Sequence of chain 1.B:
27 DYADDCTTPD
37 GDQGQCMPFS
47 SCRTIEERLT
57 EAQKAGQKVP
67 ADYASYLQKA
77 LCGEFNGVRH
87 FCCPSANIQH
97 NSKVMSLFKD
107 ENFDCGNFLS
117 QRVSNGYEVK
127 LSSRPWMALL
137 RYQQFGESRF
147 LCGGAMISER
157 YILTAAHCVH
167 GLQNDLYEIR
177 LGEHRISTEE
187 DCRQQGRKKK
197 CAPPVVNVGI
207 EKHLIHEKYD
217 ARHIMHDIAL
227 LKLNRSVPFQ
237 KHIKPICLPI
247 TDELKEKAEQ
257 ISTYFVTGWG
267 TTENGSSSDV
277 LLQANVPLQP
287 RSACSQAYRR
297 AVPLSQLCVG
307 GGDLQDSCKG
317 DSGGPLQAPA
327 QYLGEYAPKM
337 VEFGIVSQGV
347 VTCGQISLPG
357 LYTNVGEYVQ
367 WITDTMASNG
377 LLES

This small molecule binds to this protein.
Small molecule (SMILES): CC(=O)N[C@H]1[C@H](O[C@H]2[C@H](O)[C@@H](NC(C)=O)CO[C@@H]2CO[C@@H]2O[C@@H](C)[C@@H](O)[C@@H](O)[C@@H]2O)O[C@H](CO)[C@@H](O[C@@H]2O[C@H](CO)[C@@H](O)[C@H](O)[C@@H]2O)[C@@H]1O

Binding-site contacts:
Ligand atom C3 contacts residue GLN351 of chain 1.B at 4.4 Å.
Ligand atom C7 contacts residue THR348 of chain 1.B at 4.2 Å.
Ligand atom C7 contacts residue THR268 of chain 1.B at 4.0 Å.
Ligand atom O7 contacts residue THR268 of chain 1.B at 4.0 Å.
Ligand atom O7 contacts residue THR348 of chain 1.B at 3.1 Å (h-bond).
Ligand atom O5 contacts residue ASN270 of chain 1.B at 4.3 Å.
Ligand atom C5 contacts residue THR348 of chain 1.B at 4.0 Å.
Ligand atom C2 contacts residue GLU269 of chain 1.B at 3.7 Å.
Ligand atom C5 contacts residue ASN270 of chain 1.B at 3.9 Å.
Ligand atom C6 contacts residue ASN270 of chain 1.B at 3.3 Å.
Ligand atom C8 contacts residue THR268 of chain 1.B at 3.7 Å.
Ligand atom N2 contacts residue ASN270 of chain 1.B at 3.2 Å (h-bond).
Ligand atom O5 contacts residue ASN270 of chain 1.B at 2.2 Å (h-bond).
Ligand atom C8 contacts residue GLU269 of chain 1.B at 3.9 Å.
Ligand atom C7 contacts residue VAL347 of chain 1.B at 4.2 Å (hydrophobic).
Ligand atom C7 contacts residue ASN270 of chain 1.B at 4.1 Å.
Ligand atom C6 contacts residue THR348 of chain 1.B at 3.6 Å.
Ligand atom O6 contacts residue VAL347 of chain 1.B at 4.0 Å.
Ligand atom C8 contacts residue VAL347 of chain 1.B at 4.1 Å (hydrophobic).
Ligand atom N2 contacts residue THR268 of chain 1.B at 4.4 Å.
Ligand atom N2 contacts residue GLU269 of chain 1.B at 2.9 Å (salt-bridge).
Ligand atom C2 contacts residue THR348 of chain 1.B at 4.2 Å.
Ligand atom C4 contacts residue THR348 of chain 1.B at 4.1 Å.
Ligand atom C1 contacts residue ASN270 of chain 1.B at 1.4 Å.
Ligand atom O7 contacts residue ASN270 of chain 1.B at 4.4 Å.
Ligand atom C2 contacts residue ASN270 of chain 1.B at 2.5 Å.
Ligand atom C7 contacts residue GLU269 of chain 1.B at 3.9 Å.
Ligand atom C4 contacts residue ASN270 of chain 1.B at 4.3 Å.
Ligand atom O3 contacts residue GLN351 of chain 1.B at 4.2 Å.
Ligand atom C3 contacts residue GLU269 of chain 1.B at 3.9 Å.
Ligand atom C5 contacts residue ASN270 of chain 1.B at 3.6 Å.
Ligand atom C8 contacts residue VAL346 of chain 1.B at 3.5 Å (hydrophobic).
Ligand atom C3 contacts residue ASN270 of chain 1.B at 3.9 Å.
Ligand atom O7 contacts residue VAL347 of chain 1.B at 3.5 Å.
Ligand atom C1 contacts residue GLU269 of chain 1.B at 3.8 Å.